Binding-site contacts:
Ligand atom C contacts residue LYS10 of chain 1.A at 3.3 Å.
Ligand atom N contacts residue THR6 of chain 1.A at 2.5 Å (h-bond).
Ligand atom O contacts residue LYS10 of chain 1.A at 2.6 Å (salt-bridge).
Ligand atom CA contacts residue THR6 of chain 1.A at 3.2 Å.
Ligand atom O1P contacts residue ARG67 of chain 1.E at 3.1 Å (salt-bridge).
Ligand atom CA contacts residue LYS10 of chain 1.A at 3.3 Å.
Ligand atom O3P contacts residue ARG103 of chain 1.A at 2.7 Å.
Ligand atom P contacts residue ARG103 of chain 1.A at 3.3 Å.
Ligand atom O1P contacts residue LYS107 of chain 1.A at 2.2 Å (salt-bridge).
Ligand atom C contacts residue VAL8 of chain 1.A at 3.3 Å (hydrophobic).
Ligand atom O contacts residue ARG7 of chain 1.A at 3.0 Å.
Ligand atom N contacts residue LYS10 of chain 1.A at 2.5 Å (salt-bridge).
Ligand atom O2P contacts residue LYS294 of chain 1.A at 3.1 Å (salt-bridge).
Ligand atom O3P contacts residue LYS294 of chain 1.A at 3.5 Å (salt-bridge).
Ligand atom O3P contacts residue ARG67 of chain 1.E at 3.0 Å (salt-bridge).
Ligand atom O2P contacts residue ARG7 of chain 1.A at 2.6 Å (salt-bridge).
Ligand atom CA contacts residue THR6 of chain 1.A at 3.5 Å.
Ligand atom CB contacts residue ARG7 of chain 1.A at 3.4 Å.
Ligand atom O2P contacts residue SER31 of chain 1.E at 2.6 Å (h-bond).
Ligand atom P contacts residue SER31 of chain 1.E at 3.5 Å.
Ligand atom CA contacts residue VAL8 of chain 1.A at 3.2 Å (hydrophobic).
Ligand atom CA contacts residue LYS10 of chain 1.A at 3.4 Å.
Ligand atom O1P contacts residue ARG103 of chain 1.A at 3.0 Å.
Ligand atom O3P contacts residue SER29 of chain 1.E at 3.4 Å (h-bond).
Ligand atom N contacts residue LYS11 of chain 1.A at 3.5 Å.
Ligand atom P contacts residue LYS10 of chain 1.A at 3.6 Å.
Ligand atom O1P contacts residue ARG25 of chain 1.A at 2.5 Å (salt-bridge).
Ligand atom CB contacts residue LYS10 of chain 1.A at 3.3 Å.
Ligand atom O3P contacts residue SER31 of chain 1.E at 3.5 Å.
Ligand atom O contacts residue PHE9 of chain 1.A at 3.1 Å.
Ligand atom CB contacts residue LYS10 of chain 1.A at 3.5 Å.
Ligand atom OG contacts residue LYS10 of chain 1.A at 2.5 Å (salt-bridge).
Ligand atom O2P contacts residue LYS11 of chain 1.A at 3.0 Å (salt-bridge).
Ligand atom N contacts residue VAL8 of chain 1.A at 2.5 Å (h-bond).
Ligand atom O contacts residue LYS107 of chain 1.A at 2.6 Å (salt-bridge).
Ligand atom O contacts residue VAL8 of chain 1.A at 2.8 Å (h-bond).
Ligand atom C contacts residue THR6 of chain 1.A at 3.2 Å.
Ligand atom O contacts residue LYS10 of chain 1.A at 2.5 Å (salt-bridge).
Ligand atom CB contacts residue THR6 of chain 1.A at 3.0 Å.
Ligand atom P contacts residue ARG67 of chain 1.E at 3.5 Å.

Sequence of chain 1.E:
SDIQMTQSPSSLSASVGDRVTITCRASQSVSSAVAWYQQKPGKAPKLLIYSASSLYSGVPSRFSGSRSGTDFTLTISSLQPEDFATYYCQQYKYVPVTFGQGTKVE

Sequence of chain 1.A:
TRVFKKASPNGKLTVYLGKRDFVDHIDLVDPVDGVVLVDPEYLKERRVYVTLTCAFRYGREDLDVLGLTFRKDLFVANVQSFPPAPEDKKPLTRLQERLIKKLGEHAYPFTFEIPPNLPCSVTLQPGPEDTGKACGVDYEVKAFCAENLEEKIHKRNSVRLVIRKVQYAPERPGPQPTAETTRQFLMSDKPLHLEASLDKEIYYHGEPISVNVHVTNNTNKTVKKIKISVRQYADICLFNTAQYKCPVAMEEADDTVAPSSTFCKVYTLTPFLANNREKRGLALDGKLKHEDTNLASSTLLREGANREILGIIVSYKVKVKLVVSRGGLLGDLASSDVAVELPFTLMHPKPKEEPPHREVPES

This protein binds this small molecule.
Small molecule (SMILES): C[C@H](NC(=O)[C@H](C)NC(=O)[C@H](COP(=O)(O)O)NC(=O)[C@H](COP(=O)(O)O)NC(=O)[C@H](COP(=O)(O)O)NC(=O)[C@H](C)NC(=O)[C@H](COP(=O)(O)O)NC(=O)[C@@H](N)CCC(=O)O)C(=O)N[C@H](C=O)COP(=O)(O)O